Sequence of chain 13.F:
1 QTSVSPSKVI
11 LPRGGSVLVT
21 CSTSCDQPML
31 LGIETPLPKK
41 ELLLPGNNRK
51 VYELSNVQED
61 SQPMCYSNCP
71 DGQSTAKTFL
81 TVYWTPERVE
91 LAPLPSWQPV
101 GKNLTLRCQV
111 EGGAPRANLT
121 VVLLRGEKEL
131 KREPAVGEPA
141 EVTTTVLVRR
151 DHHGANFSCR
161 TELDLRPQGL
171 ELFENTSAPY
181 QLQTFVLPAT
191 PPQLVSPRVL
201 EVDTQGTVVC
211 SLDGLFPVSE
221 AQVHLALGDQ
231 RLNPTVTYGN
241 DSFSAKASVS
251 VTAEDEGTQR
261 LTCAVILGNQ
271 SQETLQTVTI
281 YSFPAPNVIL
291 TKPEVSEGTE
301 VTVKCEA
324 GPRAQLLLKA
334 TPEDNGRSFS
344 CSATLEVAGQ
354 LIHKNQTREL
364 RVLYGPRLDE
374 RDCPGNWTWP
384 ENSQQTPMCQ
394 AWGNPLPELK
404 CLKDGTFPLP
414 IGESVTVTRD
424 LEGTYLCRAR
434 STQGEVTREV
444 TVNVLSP

Binding-site contacts:
Ligand atom O7 contacts residue SER345 of chain 13.F at 4.2 Å.
Ligand atom C7 contacts residue ASN358 of chain 13.F at 3.4 Å.
Ligand atom C3 contacts residue ASN358 of chain 13.F at 3.8 Å.
Ligand atom N2 contacts residue ASN358 of chain 13.F at 2.9 Å (h-bond).
Ligand atom C1 contacts residue ASN358 of chain 13.F at 1.4 Å.
Ligand atom O7 contacts residue ASN358 of chain 13.F at 3.3 Å (h-bond).
Ligand atom C5 contacts residue ASN358 of chain 13.F at 3.6 Å.
Ligand atom C2 contacts residue ASN358 of chain 13.F at 2.5 Å.
Ligand atom O7 contacts residue SER343 of chain 13.F at 4.3 Å.
Ligand atom C4 contacts residue ASN358 of chain 13.F at 4.2 Å.
Ligand atom O5 contacts residue ASN358 of chain 13.F at 2.4 Å (h-bond).

A small-molecule ligand and the protein it binds are described below.
Small molecule (SMILES): CC(=O)N[C@@H]1[C@@H](O)[C@H](O)[C@@H](CO)O[C@H]1O